The small molecule below binds the protein below.
Small molecule (SMILES): CC(C)C[C@H](NC(=O)[C@H](C)NC(=O)[C@@H]1CCCN1C(=O)[C@@H](N)Cc1ccc(O)cc1)C(=O)O

Binding-site contacts:
Ligand atom CA contacts residue TRP73 of chain 1.A at 3.6 Å (hydrophobic).
Ligand atom CD1 contacts residue LEU95 of chain 1.A at 3.6 Å (hydrophobic).
Ligand atom O contacts residue TRP147 of chain 1.A at 2.9 Å (h-bond).
Ligand atom CE2 contacts residue TYR156 of chain 1.A at 3.4 Å (hydrophobic).
Ligand atom CG contacts residue TRP73 of chain 1.A at 3.8 Å (hydrophobic).
Ligand atom C contacts residue LYS146 of chain 1.A at 3.8 Å.
Ligand atom OXT contacts residue ASN80 of chain 1.A at 3.0 Å (h-bond).
Ligand atom CE1 contacts residue GOL1 of chain 1.E at 3.1 Å.
Ligand atom CA contacts residue THR143 of chain 1.A at 3.7 Å.
Ligand atom CB contacts residue SER77 of chain 1.A at 3.6 Å.
Ligand atom N contacts residue SER77 of chain 1.A at 3.3 Å (h-bond).
Ligand atom OH contacts residue HIS155 of chain 1.A at 3.3 Å (h-bond).
Ligand atom CG contacts residue SER77 of chain 1.A at 3.8 Å.
Ligand atom C contacts residue TRP73 of chain 1.A at 3.5 Å (hydrophobic).
Ligand atom OH contacts residue TYR156 of chain 1.A at 3.4 Å (h-bond).
Ligand atom OXT contacts residue TYR84 of chain 1.A at 3.0 Å (h-bond).
Ligand atom C contacts residue THR143 of chain 1.A at 3.7 Å.
Ligand atom OXT contacts residue LYS146 of chain 1.A at 3.2 Å (salt-bridge).
Ligand atom CZ contacts residue TYR156 of chain 1.A at 3.7 Å (hydrophobic).
Ligand atom O contacts residue THR143 of chain 1.A at 2.7 Å (h-bond).
Ligand atom CD1 contacts residue LEU81 of chain 1.A at 3.4 Å (hydrophobic).
Ligand atom CB contacts residue TYR156 of chain 1.A at 3.8 Å (hydrophobic).
Ligand atom N contacts residue TRP73 of chain 1.A at 3.8 Å.
Ligand atom CD2 contacts residue TYR156 of chain 1.A at 3.3 Å (hydrophobic).
Ligand atom C contacts residue TRP147 of chain 1.A at 3.7 Å (hydrophobic).
Ligand atom O contacts residue LYS146 of chain 1.A at 3.7 Å.
Ligand atom CE2 contacts residue HIS155 of chain 1.A at 3.4 Å.
Ligand atom O contacts residue TRP73 of chain 1.A at 3.1 Å (h-bond).
Ligand atom CG contacts residue TYR156 of chain 1.A at 3.7 Å (hydrophobic).
Ligand atom O contacts residue TYR84 of chain 1.A at 2.7 Å (h-bond).
Ligand atom CB contacts residue VAL76 of chain 1.A at 3.6 Å (hydrophobic).
Ligand atom O contacts residue TRP147 of chain 1.A at 3.5 Å (h-bond).
Ligand atom C contacts residue TYR84 of chain 1.A at 3.2 Å (hydrophobic).
Ligand atom CG contacts residue SER150 of chain 1.A at 3.8 Å.
Ligand atom CD2 contacts residue TRP147 of chain 1.A at 3.3 Å (hydrophobic).
Ligand atom CZ contacts residue GOL1 of chain 1.E at 3.8 Å.
Ligand atom CD2 contacts residue THR143 of chain 1.A at 3.8 Å.
Ligand atom CG contacts residue TRP147 of chain 1.A at 3.7 Å (hydrophobic).
Ligand atom O contacts residue TRP73 of chain 1.A at 3.6 Å (h-bond).
Ligand atom OH contacts residue GOL1 of chain 1.E at 3.5 Å.

Sequence of chain 1.A:
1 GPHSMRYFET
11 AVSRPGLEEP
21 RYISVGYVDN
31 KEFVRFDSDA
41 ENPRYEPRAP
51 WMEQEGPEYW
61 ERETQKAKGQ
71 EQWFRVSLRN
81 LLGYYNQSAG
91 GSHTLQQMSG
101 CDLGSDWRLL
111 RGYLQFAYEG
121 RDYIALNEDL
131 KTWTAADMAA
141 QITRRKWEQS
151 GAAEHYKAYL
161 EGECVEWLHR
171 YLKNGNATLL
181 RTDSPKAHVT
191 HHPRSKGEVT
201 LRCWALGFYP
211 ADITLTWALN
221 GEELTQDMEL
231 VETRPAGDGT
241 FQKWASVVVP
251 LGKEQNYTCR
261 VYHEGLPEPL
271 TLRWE